Sequence of chain 39.A:
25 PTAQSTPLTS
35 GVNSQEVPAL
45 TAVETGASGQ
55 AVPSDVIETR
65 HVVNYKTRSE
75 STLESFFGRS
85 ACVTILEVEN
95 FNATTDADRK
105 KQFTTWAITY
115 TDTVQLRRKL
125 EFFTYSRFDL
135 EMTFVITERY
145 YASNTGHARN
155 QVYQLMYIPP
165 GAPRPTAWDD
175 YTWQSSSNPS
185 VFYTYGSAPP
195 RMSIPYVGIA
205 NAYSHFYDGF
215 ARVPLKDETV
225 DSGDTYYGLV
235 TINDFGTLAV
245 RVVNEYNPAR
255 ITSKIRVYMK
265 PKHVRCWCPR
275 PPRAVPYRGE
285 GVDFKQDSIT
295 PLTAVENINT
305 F

The protein below binds the small molecule below.
Small molecule (SMILES): CC(=O)N[C@H]1[C@H]([C@H](O)[C@H](O)CO)O[C@@](O)(C(=O)O)C[C@@H]1O

Sequence of chain 38.A:
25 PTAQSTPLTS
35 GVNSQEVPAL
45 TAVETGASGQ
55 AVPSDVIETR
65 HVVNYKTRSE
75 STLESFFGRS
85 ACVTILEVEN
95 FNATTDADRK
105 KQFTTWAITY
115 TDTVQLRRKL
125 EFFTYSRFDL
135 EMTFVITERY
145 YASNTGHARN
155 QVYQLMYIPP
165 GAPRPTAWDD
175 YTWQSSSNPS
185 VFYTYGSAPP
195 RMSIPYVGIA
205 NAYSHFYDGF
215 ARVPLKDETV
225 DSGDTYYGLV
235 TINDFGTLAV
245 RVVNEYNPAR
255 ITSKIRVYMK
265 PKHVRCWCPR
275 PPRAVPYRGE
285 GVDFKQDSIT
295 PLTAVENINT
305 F

Binding-site contacts:
Ligand atom C1 contacts residue SER147 of chain 39.A at 3.6 Å.
Ligand atom C10 contacts residue TYR250 of chain 38.A at 2.8 Å (hydrophobic).
Ligand atom O1A contacts residue SER147 of chain 39.A at 3.1 Å (h-bond).
Ligand atom C4 contacts residue PRO252 of chain 38.A at 4.3 Å (hydrophobic).
Ligand atom C1 contacts residue PRO252 of chain 38.A at 4.1 Å (hydrophobic).
Ligand atom C3 contacts residue PRO252 of chain 38.A at 4.4 Å (hydrophobic).
Ligand atom C10 contacts residue TYR145 of chain 39.A at 3.6 Å (hydrophobic).
Ligand atom C5 contacts residue TYR145 of chain 39.A at 3.3 Å (hydrophobic).
Ligand atom C4 contacts residue TYR145 of chain 39.A at 3.6 Å (hydrophobic).
Ligand atom O8 contacts residue TYR145 of chain 39.A at 4.2 Å.
Ligand atom O1B contacts residue PRO252 of chain 38.A at 3.4 Å.
Ligand atom O4 contacts residue TYR250 of chain 38.A at 3.0 Å.
Ligand atom C8 contacts residue ALA146 of chain 39.A at 4.4 Å (hydrophobic).
Ligand atom O10 contacts residue TYR250 of chain 38.A at 2.2 Å (h-bond).
Ligand atom C6 contacts residue ALA146 of chain 39.A at 4.3 Å (hydrophobic).
Ligand atom C11 contacts residue TYR145 of chain 39.A at 3.7 Å (hydrophobic).
Ligand atom O4 contacts residue ASN251 of chain 38.A at 4.3 Å.
Ligand atom O4 contacts residue PRO252 of chain 38.A at 4.0 Å.
Ligand atom C1 contacts residue ALA146 of chain 39.A at 4.0 Å (hydrophobic).
Ligand atom O1B contacts residue SER147 of chain 39.A at 2.7 Å (h-bond).
Ligand atom C6 contacts residue TYR145 of chain 39.A at 3.4 Å (hydrophobic).
Ligand atom C8 contacts residue TYR145 of chain 39.A at 4.2 Å (hydrophobic).
Ligand atom C5 contacts residue TYR250 of chain 38.A at 4.3 Å (hydrophobic).
Ligand atom O10 contacts residue ASN96 of chain 38.A at 4.2 Å.
Ligand atom C4 contacts residue TYR250 of chain 38.A at 4.2 Å (hydrophobic).
Ligand atom N5 contacts residue TYR250 of chain 38.A at 3.8 Å.
Ligand atom O4 contacts residue TYR145 of chain 39.A at 4.2 Å.
Ligand atom C11 contacts residue TYR250 of chain 38.A at 3.0 Å (hydrophobic).
Ligand atom C9 contacts residue ALA146 of chain 39.A at 4.4 Å (hydrophobic).
Ligand atom O1B contacts residue ALA146 of chain 39.A at 4.3 Å.
Ligand atom O1A contacts residue ALA146 of chain 39.A at 3.2 Å.
Ligand atom C11 contacts residue ARG143 of chain 39.A at 3.9 Å.
Ligand atom N5 contacts residue TYR145 of chain 39.A at 2.6 Å (h-bond).
Ligand atom C7 contacts residue TYR145 of chain 39.A at 3.9 Å (hydrophobic).
Ligand atom O9 contacts residue ALA146 of chain 39.A at 3.3 Å.